Sequence of chain 1.A:
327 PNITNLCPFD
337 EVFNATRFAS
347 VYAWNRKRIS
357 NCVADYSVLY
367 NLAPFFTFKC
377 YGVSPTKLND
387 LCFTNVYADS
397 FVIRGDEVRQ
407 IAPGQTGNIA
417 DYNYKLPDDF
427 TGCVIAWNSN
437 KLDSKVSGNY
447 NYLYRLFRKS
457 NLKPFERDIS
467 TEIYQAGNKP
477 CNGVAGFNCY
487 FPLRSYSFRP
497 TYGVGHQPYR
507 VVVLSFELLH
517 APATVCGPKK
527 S

A protein and the small-molecule ligand that binds it are described below.
Small molecule (SMILES): CC(=O)N[C@H]1[C@H](O[C@H]2[C@H](O)[C@@H](NC(C)=O)CO[C@@H]2CO)O[C@H](CO)[C@@H](O)[C@@H]1O

Binding-site contacts:
Ligand atom C7 contacts residue ASN340 of chain 1.A at 3.7 Å.
Ligand atom C3 contacts residue LEU368 of chain 1.A at 3.5 Å (hydrophobic).
Ligand atom O7 contacts residue ASP336 of chain 1.A at 2.9 Å (salt-bridge).
Ligand atom N2 contacts residue LEU368 of chain 1.A at 4.2 Å.
Ligand atom C4 contacts residue LEU368 of chain 1.A at 4.0 Å (hydrophobic).
Ligand atom O7 contacts residue PHE335 of chain 1.A at 4.2 Å.
Ligand atom C4 contacts residue ASN340 of chain 1.A at 4.2 Å.
Ligand atom C7 contacts residue VAL364 of chain 1.A at 4.4 Å (hydrophobic).
Ligand atom O4 contacts residue LEU368 of chain 1.A at 4.2 Å.
Ligand atom N2 contacts residue ASN340 of chain 1.A at 3.0 Å (h-bond).
Ligand atom C2 contacts residue LEU368 of chain 1.A at 3.9 Å (hydrophobic).
Ligand atom O7 contacts residue VAL364 of chain 1.A at 4.0 Å.
Ligand atom O3 contacts residue ASP336 of chain 1.A at 4.1 Å.
Ligand atom C7 contacts residue ASP336 of chain 1.A at 3.0 Å.
Ligand atom C1 contacts residue ASN340 of chain 1.A at 1.4 Å.
Ligand atom C2 contacts residue ASN340 of chain 1.A at 2.4 Å.
Ligand atom C1 contacts residue LEU368 of chain 1.A at 3.6 Å (hydrophobic).
Ligand atom N2 contacts residue ASP336 of chain 1.A at 2.4 Å (salt-bridge).
Ligand atom C3 contacts residue ASP336 of chain 1.A at 4.4 Å.
Ligand atom O7 contacts residue PHE339 of chain 1.A at 4.3 Å.
Ligand atom C3 contacts residue ASN340 of chain 1.A at 3.8 Å.
Ligand atom O3 contacts residue LEU368 of chain 1.A at 4.5 Å.
Ligand atom C8 contacts residue ASN340 of chain 1.A at 3.9 Å.
Ligand atom C2 contacts residue ASP336 of chain 1.A at 3.5 Å.
Ligand atom C5 contacts residue LEU368 of chain 1.A at 3.6 Å (hydrophobic).
Ligand atom O5 contacts residue ASN340 of chain 1.A at 2.4 Å (h-bond).
Ligand atom O5 contacts residue LEU368 of chain 1.A at 4.1 Å.
Ligand atom C8 contacts residue LEU368 of chain 1.A at 3.5 Å (hydrophobic).
Ligand atom C5 contacts residue ASN340 of chain 1.A at 3.7 Å.